The small molecule below binds the protein below.
Small molecule (SMILES): CC(=O)N[C@H]1[C@@H](O[C@H]2[C@H](O)[C@@H](NC(C)=O)CO[C@@H]2CO)O[C@H](CO)[C@@H](O)[C@@H]1O

Sequence of chain 1.A:
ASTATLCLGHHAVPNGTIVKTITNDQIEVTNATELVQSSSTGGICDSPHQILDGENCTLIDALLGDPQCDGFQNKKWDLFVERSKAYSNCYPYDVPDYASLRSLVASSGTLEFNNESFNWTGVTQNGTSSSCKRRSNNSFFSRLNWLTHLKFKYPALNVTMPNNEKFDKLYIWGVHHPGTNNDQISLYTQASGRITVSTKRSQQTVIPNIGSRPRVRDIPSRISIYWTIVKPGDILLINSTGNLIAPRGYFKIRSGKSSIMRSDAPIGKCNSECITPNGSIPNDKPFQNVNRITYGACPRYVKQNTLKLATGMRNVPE

Binding-site contacts:
Ligand atom O6 contacts residue GLU69 of chain 1.B at 3.4 Å (salt-bridge).
Ligand atom C2 contacts residue VAL290 of chain 1.A at 3.8 Å (hydrophobic).
Ligand atom O5 contacts residue ASN291 of chain 1.A at 3.8 Å.
Ligand atom C4 contacts residue ASN278 of chain 1.A at 4.3 Å.
Ligand atom N2 contacts residue ASN278 of chain 1.A at 2.9 Å (h-bond).
Ligand atom C7 contacts residue VAL290 of chain 1.A at 4.3 Å (hydrophobic).
Ligand atom C7 contacts residue ASN278 of chain 1.A at 3.1 Å.
Ligand atom N2 contacts residue VAL290 of chain 1.A at 3.4 Å (h-bond).
Ligand atom C8 contacts residue ARG292 of chain 1.A at 4.2 Å.
Ligand atom C8 contacts residue ASN278 of chain 1.A at 4.3 Å.
Ligand atom C6 contacts residue ASN291 of chain 1.A at 4.2 Å.
Ligand atom C3 contacts residue ASN278 of chain 1.A at 3.8 Å.
Ligand atom O5 contacts residue ASN278 of chain 1.A at 2.4 Å (h-bond).
Ligand atom C8 contacts residue VAL290 of chain 1.A at 4.1 Å (hydrophobic).
Ligand atom C1 contacts residue ASN278 of chain 1.A at 1.4 Å.
Ligand atom C3 contacts residue VAL290 of chain 1.A at 4.0 Å (hydrophobic).
Ligand atom O7 contacts residue ASN278 of chain 1.A at 3.0 Å (h-bond).
Ligand atom C1 contacts residue VAL290 of chain 1.A at 3.6 Å (hydrophobic).
Ligand atom C2 contacts residue ASN278 of chain 1.A at 2.5 Å.
Ligand atom C5 contacts residue ASN278 of chain 1.A at 3.7 Å.
Ligand atom C8 contacts residue SER38 of chain 1.A at 3.8 Å.
Ligand atom O6 contacts residue ASN291 of chain 1.A at 3.5 Å (h-bond).
Ligand atom C1 contacts residue ASN291 of chain 1.A at 4.0 Å.
Ligand atom C5 contacts residue ASN291 of chain 1.A at 3.7 Å.

Sequence of chain 1.B:
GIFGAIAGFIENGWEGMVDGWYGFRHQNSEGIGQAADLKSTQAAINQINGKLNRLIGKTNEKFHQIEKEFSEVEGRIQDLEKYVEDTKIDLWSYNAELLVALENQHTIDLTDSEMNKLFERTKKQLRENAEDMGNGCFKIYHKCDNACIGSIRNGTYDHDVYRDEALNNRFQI